The protein below binds the small molecule below.
Small molecule (SMILES): Cc1ccc(Sc2ccccc2N2CCNCC2)c(C)c1

Binding-site contacts:
Ligand atom C01 contacts residue ARG59 of chain 1.E at 3.7 Å.
Ligand atom C10 contacts residue TYR58 of chain 1.E at 3.6 Å (hydrophobic).
Ligand atom C03 contacts residue ARG59 of chain 1.E at 3.5 Å.
Ligand atom C14 contacts residue TYR201 of chain 1.A at 4.1 Å (hydrophobic).
Ligand atom C20 contacts residue MET195 of chain 1.A at 4.0 Å (hydrophobic).
Ligand atom C02 contacts residue ARG59 of chain 1.E at 3.9 Å.
Ligand atom C02 contacts residue MET195 of chain 1.A at 3.7 Å (hydrophobic).
Ligand atom C04 contacts residue MET195 of chain 1.A at 3.8 Å (hydrophobic).
Ligand atom C11 contacts residue TRP150 of chain 1.A at 3.7 Å (hydrophobic).
Ligand atom C07 contacts residue TRP57 of chain 1.E at 3.6 Å (hydrophobic).
Ligand atom C10 contacts residue TRP57 of chain 1.E at 3.7 Å (hydrophobic).
Ligand atom C15 contacts residue TYR201 of chain 1.A at 3.6 Å (hydrophobic).
Ligand atom C18 contacts residue TRP150 of chain 1.A at 3.7 Å (hydrophobic).
Ligand atom C10 contacts residue ARG59 of chain 1.E at 4.1 Å.
Ligand atom C20 contacts residue TRP57 of chain 1.E at 3.7 Å (hydrophobic).
Ligand atom C09 contacts residue TYR120 of chain 1.E at 4.0 Å (hydrophobic).
Ligand atom N16 contacts residue SER149 of chain 1.A at 3.8 Å.
Ligand atom C09 contacts residue TRP57 of chain 1.E at 3.7 Å (hydrophobic).
Ligand atom C08 contacts residue ARG59 of chain 1.E at 3.9 Å.
Ligand atom C05 contacts residue MET195 of chain 1.A at 3.8 Å (hydrophobic).
Ligand atom C04 contacts residue ARG59 of chain 1.E at 3.8 Å.
Ligand atom C09 contacts residue ARG59 of chain 1.E at 3.8 Å.
Ligand atom C14 contacts residue TRP150 of chain 1.A at 3.5 Å (hydrophobic).
Ligand atom C19 contacts residue MET195 of chain 1.A at 3.7 Å (hydrophobic).
Ligand atom C12 contacts residue TRP57 of chain 1.E at 3.7 Å (hydrophobic).
Ligand atom N16 contacts residue TRP150 of chain 1.A at 2.7 Å (h-bond).
Ligand atom C03 contacts residue MET195 of chain 1.A at 3.7 Å (hydrophobic).
Ligand atom C21 contacts residue MET195 of chain 1.A at 3.7 Å (hydrophobic).
Ligand atom S06 contacts residue TRP57 of chain 1.E at 4.0 Å.
Ligand atom C03 contacts residue GLU196 of chain 1.A at 4.1 Å.
Ligand atom C10 contacts residue TYR120 of chain 1.E at 3.7 Å (hydrophobic).
Ligand atom C15 contacts residue TRP150 of chain 1.A at 3.1 Å (hydrophobic).
Ligand atom C17 contacts residue TRP57 of chain 1.E at 4.0 Å (hydrophobic).
Ligand atom C01 contacts residue ARG163 of chain 1.E at 3.4 Å.
Ligand atom C12 contacts residue TYR120 of chain 1.E at 3.9 Å (hydrophobic).
Ligand atom N13 contacts residue TRP150 of chain 1.A at 4.1 Å.
Ligand atom C17 contacts residue TRP150 of chain 1.A at 3.7 Å (hydrophobic).
Ligand atom C18 contacts residue TRP57 of chain 1.E at 3.7 Å (hydrophobic).
Ligand atom C11 contacts residue TYR120 of chain 1.E at 3.7 Å (hydrophobic).
Ligand atom N13 contacts residue TRP57 of chain 1.E at 4.0 Å.

Sequence of chain 1.E:
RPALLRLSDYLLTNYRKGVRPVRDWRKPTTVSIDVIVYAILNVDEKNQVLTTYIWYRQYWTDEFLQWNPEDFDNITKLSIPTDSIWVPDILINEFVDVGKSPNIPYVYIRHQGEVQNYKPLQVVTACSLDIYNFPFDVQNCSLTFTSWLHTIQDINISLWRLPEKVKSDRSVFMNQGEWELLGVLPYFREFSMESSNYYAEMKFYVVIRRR

Sequence of chain 1.A:
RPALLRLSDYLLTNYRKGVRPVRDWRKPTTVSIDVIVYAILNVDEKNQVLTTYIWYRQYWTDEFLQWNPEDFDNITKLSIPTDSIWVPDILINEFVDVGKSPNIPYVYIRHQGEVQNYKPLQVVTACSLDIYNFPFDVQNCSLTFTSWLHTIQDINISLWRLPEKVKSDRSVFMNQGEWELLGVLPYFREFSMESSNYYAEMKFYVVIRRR